This small molecule binds to this protein.
Small molecule (SMILES): CC(=O)N[C@H]1[C@H](O[C@H]2[C@H](O)[C@@H](NC(C)=O)CO[C@@H]2CO)O[C@H](CO)[C@@H](O[C@@H]2O[C@H](CO)[C@@H](O)[C@H](O)[C@@H]2O)[C@@H]1O

Sequence of chain 1.B:
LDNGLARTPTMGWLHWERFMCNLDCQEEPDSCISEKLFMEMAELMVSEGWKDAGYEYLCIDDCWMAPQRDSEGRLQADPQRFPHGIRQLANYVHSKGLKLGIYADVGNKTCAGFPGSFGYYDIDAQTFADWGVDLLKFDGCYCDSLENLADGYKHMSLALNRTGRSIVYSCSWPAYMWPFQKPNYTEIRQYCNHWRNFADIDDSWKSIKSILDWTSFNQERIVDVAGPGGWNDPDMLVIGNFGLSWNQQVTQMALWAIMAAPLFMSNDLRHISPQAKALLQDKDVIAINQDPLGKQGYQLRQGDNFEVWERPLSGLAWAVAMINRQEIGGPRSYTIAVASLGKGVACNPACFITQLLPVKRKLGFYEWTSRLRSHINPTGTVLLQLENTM

Binding-site contacts:
Ligand atom O7 contacts residue TYR142 of chain 1.B at 3.5 Å (h-bond).
Ligand atom C2 contacts residue ASP144 of chain 1.B at 3.8 Å.
Ligand atom O7 contacts residue CYS143 of chain 1.B at 3.4 Å.
Ligand atom C7 contacts residue ASN108 of chain 1.B at 3.4 Å.
Ligand atom O7 contacts residue ASN108 of chain 1.B at 3.5 Å (h-bond).
Ligand atom C7 contacts residue ASP144 of chain 1.B at 3.6 Å.
Ligand atom O3 contacts residue PHE118 of chain 1.B at 4.2 Å.
Ligand atom C8 contacts residue GLY107 of chain 1.B at 4.0 Å.
Ligand atom N2 contacts residue ASN108 of chain 1.B at 2.9 Å (h-bond).
Ligand atom C2 contacts residue ASN108 of chain 1.B at 2.4 Å.
Ligand atom C7 contacts residue ASN148 of chain 1.B at 4.0 Å.
Ligand atom C7 contacts residue PHE118 of chain 1.B at 4.3 Å (hydrophobic).
Ligand atom C6 contacts residue ASP144 of chain 1.B at 3.8 Å.
Ligand atom C8 contacts residue PHE118 of chain 1.B at 3.7 Å (hydrophobic).
Ligand atom C8 contacts residue CYS143 of chain 1.B at 3.6 Å (hydrophobic).
Ligand atom O5 contacts residue ASP144 of chain 1.B at 3.8 Å.
Ligand atom C3 contacts residue ASN108 of chain 1.B at 3.8 Å.
Ligand atom C8 contacts residue ASP144 of chain 1.B at 4.1 Å.
Ligand atom C2 contacts residue PHE118 of chain 1.B at 4.0 Å (hydrophobic).
Ligand atom C4 contacts residue ASP144 of chain 1.B at 4.2 Å.
Ligand atom C8 contacts residue VAL106 of chain 1.B at 4.4 Å (hydrophobic).
Ligand atom N2 contacts residue PHE118 of chain 1.B at 3.6 Å.
Ligand atom C5 contacts residue ASP144 of chain 1.B at 4.3 Å.
Ligand atom C3 contacts residue ASP144 of chain 1.B at 3.6 Å.
Ligand atom C5 contacts residue ASN108 of chain 1.B at 3.6 Å.
Ligand atom C8 contacts residue TYR142 of chain 1.B at 4.4 Å (hydrophobic).
Ligand atom O5 contacts residue ASN108 of chain 1.B at 2.4 Å (h-bond).
Ligand atom N2 contacts residue ASP144 of chain 1.B at 4.2 Å.
Ligand atom C3 contacts residue PHE118 of chain 1.B at 3.6 Å (hydrophobic).
Ligand atom O6 contacts residue ASP144 of chain 1.B at 2.6 Å (salt-bridge).
Ligand atom O7 contacts residue ASP144 of chain 1.B at 2.7 Å (salt-bridge).
Ligand atom N2 contacts residue ASN148 of chain 1.B at 4.2 Å.
Ligand atom O3 contacts residue ASP144 of chain 1.B at 2.7 Å (salt-bridge).
Ligand atom C4 contacts residue ASN108 of chain 1.B at 4.2 Å.
Ligand atom C7 contacts residue CYS143 of chain 1.B at 4.0 Å (hydrophobic).
Ligand atom C7 contacts residue TYR142 of chain 1.B at 4.1 Å (hydrophobic).
Ligand atom C1 contacts residue ASN108 of chain 1.B at 1.4 Å.
Ligand atom C1 contacts residue PHE118 of chain 1.B at 3.8 Å (hydrophobic).
Ligand atom O3 contacts residue ASN148 of chain 1.B at 3.5 Å (h-bond).
Ligand atom C8 contacts residue ASN148 of chain 1.B at 3.9 Å.